The small molecule below binds the protein below.
Small molecule (SMILES): CC(=O)N[C@@H]1[C@@H](O)[C@H](O)[C@@H](CO)O[C@H]1O

Binding-site contacts:
Ligand atom C8 contacts residue ASN122 of chain 1.A at 4.2 Å.
Ligand atom O7 contacts residue ASN122 of chain 1.A at 3.7 Å.
Ligand atom N2 contacts residue LYS133 of chain 1.A at 4.1 Å.
Ligand atom C1 contacts residue ASN122 of chain 1.A at 1.4 Å.
Ligand atom C8 contacts residue PHE121 of chain 1.A at 3.5 Å (hydrophobic).
Ligand atom C3 contacts residue ASN122 of chain 1.A at 3.8 Å.
Ligand atom C7 contacts residue PHE121 of chain 1.A at 4.1 Å (hydrophobic).
Ligand atom C7 contacts residue ASN122 of chain 1.A at 3.8 Å.
Ligand atom C5 contacts residue ASN122 of chain 1.A at 3.7 Å.
Ligand atom C7 contacts residue GLN100 of chain 1.A at 4.4 Å.
Ligand atom C8 contacts residue LYS133 of chain 1.A at 3.9 Å.
Ligand atom C8 contacts residue SER120 of chain 1.A at 3.1 Å.
Ligand atom O7 contacts residue PHE121 of chain 1.A at 4.5 Å.
Ligand atom C4 contacts residue ASN122 of chain 1.A at 4.2 Å.
Ligand atom O7 contacts residue GLN100 of chain 1.A at 3.9 Å.
Ligand atom N2 contacts residue ASN122 of chain 1.A at 2.9 Å (h-bond).
Ligand atom C2 contacts residue ASN122 of chain 1.A at 2.5 Å.
Ligand atom O5 contacts residue ASN122 of chain 1.A at 2.4 Å (h-bond).
Ligand atom C8 contacts residue GLN100 of chain 1.A at 4.2 Å.
Ligand atom O7 contacts residue THR98 of chain 1.A at 4.2 Å.

Sequence of chain 1.A:
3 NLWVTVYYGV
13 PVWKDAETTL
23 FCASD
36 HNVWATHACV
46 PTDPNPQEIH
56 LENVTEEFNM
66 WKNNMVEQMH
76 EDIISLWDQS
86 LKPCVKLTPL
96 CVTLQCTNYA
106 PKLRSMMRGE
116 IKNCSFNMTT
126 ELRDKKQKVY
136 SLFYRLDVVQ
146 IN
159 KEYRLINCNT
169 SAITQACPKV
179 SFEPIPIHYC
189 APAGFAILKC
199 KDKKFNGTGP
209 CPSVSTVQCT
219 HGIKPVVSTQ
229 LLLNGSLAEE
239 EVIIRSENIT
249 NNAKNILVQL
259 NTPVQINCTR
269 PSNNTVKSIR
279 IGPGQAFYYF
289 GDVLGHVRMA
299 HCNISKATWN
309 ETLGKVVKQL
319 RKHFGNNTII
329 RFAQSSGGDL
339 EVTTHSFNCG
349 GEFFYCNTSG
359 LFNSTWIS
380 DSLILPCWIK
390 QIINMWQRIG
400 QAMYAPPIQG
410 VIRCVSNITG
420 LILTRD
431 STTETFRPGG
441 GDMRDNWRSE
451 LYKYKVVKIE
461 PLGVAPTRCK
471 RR